The small molecule below binds the protein below.
Small molecule (SMILES): CCc1ccc(C(=O)O)cc1

Sequence of chain 1.A:
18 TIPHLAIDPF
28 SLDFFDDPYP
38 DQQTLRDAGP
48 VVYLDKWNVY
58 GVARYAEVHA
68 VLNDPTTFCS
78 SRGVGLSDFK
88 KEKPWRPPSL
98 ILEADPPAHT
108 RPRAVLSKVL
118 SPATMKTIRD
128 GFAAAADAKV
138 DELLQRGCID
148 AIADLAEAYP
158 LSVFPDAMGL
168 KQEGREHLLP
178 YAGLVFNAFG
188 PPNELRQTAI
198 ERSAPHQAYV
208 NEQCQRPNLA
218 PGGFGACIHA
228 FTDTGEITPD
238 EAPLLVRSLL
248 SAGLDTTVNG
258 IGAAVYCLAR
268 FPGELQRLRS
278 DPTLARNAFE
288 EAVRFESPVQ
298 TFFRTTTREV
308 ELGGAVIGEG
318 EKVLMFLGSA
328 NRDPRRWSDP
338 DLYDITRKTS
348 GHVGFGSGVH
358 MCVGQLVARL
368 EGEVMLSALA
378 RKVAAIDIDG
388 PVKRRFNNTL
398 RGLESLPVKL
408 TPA

Binding-site contacts:
Ligand atom C1 contacts residue LEU99 of chain 1.A at 3.7 Å (hydrophobic).
Ligand atom C8 contacts residue HEM1 of chain 1.E at 4.3 Å.
Ligand atom C4 contacts residue LEU99 of chain 1.A at 3.9 Å (hydrophobic).
Ligand atom C2 contacts residue PHE183 of chain 1.A at 4.3 Å (hydrophobic).
Ligand atom C6 contacts residue HEM1 of chain 1.E at 3.6 Å.
Ligand atom C4 contacts residue VAL182 of chain 1.A at 4.3 Å (hydrophobic).
Ligand atom O2 contacts residue ARG93 of chain 1.A at 2.8 Å (salt-bridge).
Ligand atom O2 contacts residue SER248 of chain 1.A at 3.6 Å (h-bond).
Ligand atom C6 contacts residue LEU99 of chain 1.A at 3.8 Å (hydrophobic).
Ligand atom O1 contacts residue SER245 of chain 1.A at 2.4 Å (h-bond).
Ligand atom O2 contacts residue SER96 of chain 1.A at 4.0 Å.
Ligand atom C7 contacts residue SER245 of chain 1.A at 3.2 Å.
Ligand atom C9 contacts residue HEM1 of chain 1.E at 3.3 Å.
Ligand atom C8 contacts residue PHE183 of chain 1.A at 3.6 Å (hydrophobic).
Ligand atom C3 contacts residue LEU99 of chain 1.A at 3.8 Å (hydrophobic).
Ligand atom C9 contacts residue ALA249 of chain 1.A at 3.7 Å (hydrophobic).
Ligand atom C9 contacts residue THR253 of chain 1.A at 4.2 Å.
Ligand atom C2 contacts residue ALA249 of chain 1.A at 3.7 Å (hydrophobic).
Ligand atom C4 contacts residue ALA249 of chain 1.A at 4.2 Å (hydrophobic).
Ligand atom C5 contacts residue LEU99 of chain 1.A at 3.9 Å (hydrophobic).
Ligand atom C1 contacts residue ALA249 of chain 1.A at 3.6 Å (hydrophobic).
Ligand atom C4 contacts residue ARG93 of chain 1.A at 4.1 Å.
Ligand atom C4 contacts residue SER248 of chain 1.A at 4.0 Å.
Ligand atom C8 contacts residue ALA249 of chain 1.A at 4.3 Å (hydrophobic).
Ligand atom C9 contacts residue PHE183 of chain 1.A at 3.8 Å (hydrophobic).
Ligand atom O2 contacts residue SER245 of chain 1.A at 3.5 Å (h-bond).
Ligand atom C7 contacts residue SER96 of chain 1.A at 3.6 Å.
Ligand atom C7 contacts residue ARG93 of chain 1.A at 3.9 Å.
Ligand atom O1 contacts residue LEU99 of chain 1.A at 4.0 Å.
Ligand atom O1 contacts residue SER96 of chain 1.A at 2.6 Å (h-bond).
Ligand atom C5 contacts residue ALA249 of chain 1.A at 4.2 Å (hydrophobic).
Ligand atom C1 contacts residue HEM1 of chain 1.E at 3.3 Å.
Ligand atom C3 contacts residue PHE186 of chain 1.A at 4.1 Å (hydrophobic).
Ligand atom O1 contacts residue ILE98 of chain 1.A at 3.8 Å.
Ligand atom C3 contacts residue PHE183 of chain 1.A at 4.0 Å (hydrophobic).
Ligand atom C7 contacts residue LEU99 of chain 1.A at 4.2 Å (hydrophobic).
Ligand atom C6 contacts residue ALA249 of chain 1.A at 3.9 Å (hydrophobic).
Ligand atom C3 contacts residue ALA249 of chain 1.A at 4.0 Å (hydrophobic).
Ligand atom C8 contacts residue PHE299 of chain 1.A at 3.8 Å (hydrophobic).
Ligand atom C2 contacts residue LEU99 of chain 1.A at 3.9 Å (hydrophobic).